Sequence of chain 1.A:
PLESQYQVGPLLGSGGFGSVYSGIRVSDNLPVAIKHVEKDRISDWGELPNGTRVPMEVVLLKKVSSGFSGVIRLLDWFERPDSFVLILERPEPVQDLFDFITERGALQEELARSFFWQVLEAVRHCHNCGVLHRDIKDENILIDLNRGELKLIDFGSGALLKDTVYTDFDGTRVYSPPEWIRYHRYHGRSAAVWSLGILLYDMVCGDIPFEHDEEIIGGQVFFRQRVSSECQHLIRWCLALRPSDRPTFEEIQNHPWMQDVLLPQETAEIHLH

This protein binds this small molecule.
Small molecule (SMILES): C[C@H](NC(=O)[C@@H](N)CCCN=C(N)N)C(=O)N[C@@H](CCCN=C(N)N)C(=O)N[C@@H](CCCN=C(N)N)C(=O)N[C@@H](CCCN=C(N)N)C(=O)N[C@@H](CC1=NC=NC1)CN1CCC[C@H]1C(=O)N[C@@H](CO)C(=O)NCC=O

Binding-site contacts:
Ligand atom NH1 contacts residue GLY238 of chain 1.A at 3.5 Å (h-bond).
Ligand atom CA contacts residue GLU171 of chain 1.A at 3.7 Å.
Ligand atom CE1 contacts residue GLU243 of chain 1.A at 3.5 Å.
Ligand atom N contacts residue GLU171 of chain 1.A at 3.0 Å (salt-bridge).
Ligand atom NH1 contacts residue ASP170 of chain 1.A at 3.6 Å.
Ligand atom NH2 contacts residue ASP170 of chain 1.A at 2.8 Å (salt-bridge).
Ligand atom NE contacts residue THR134 of chain 1.A at 2.9 Å (h-bond).
Ligand atom N contacts residue ASP202 of chain 1.A at 3.2 Å (salt-bridge).
Ligand atom NH1 contacts residue GOL1 of chain 1.D at 2.9 Å (h-bond).
Ligand atom CD contacts residue GLY238 of chain 1.A at 3.5 Å.
Ligand atom C contacts residue PHE130 of chain 1.A at 3.6 Å (hydrophobic).
Ligand atom CG contacts residue GLU171 of chain 1.A at 3.4 Å.
Ligand atom CG contacts residue VAL206 of chain 1.A at 3.5 Å (hydrophobic).
Ligand atom CD2 contacts residue GLU243 of chain 1.A at 3.6 Å.
Ligand atom CB contacts residue ASP202 of chain 1.A at 3.6 Å.
Ligand atom CZ contacts residue ASP170 of chain 1.A at 3.7 Å.
Ligand atom NH2 contacts residue PHE130 of chain 1.A at 3.0 Å (h-bond).
Ligand atom CB contacts residue ASP239 of chain 1.A at 3.5 Å.
Ligand atom OG contacts residue ASP167 of chain 1.A at 2.7 Å (salt-bridge).
Ligand atom OG contacts residue THR204 of chain 1.A at 3.6 Å (h-bond).
Ligand atom N contacts residue PHE130 of chain 1.A at 3.6 Å.
Ligand atom CG contacts residue PHE130 of chain 1.A at 3.6 Å (hydrophobic).
Ligand atom CZ contacts residue PHE130 of chain 1.A at 3.6 Å (hydrophobic).
Ligand atom ND1 contacts residue VAL206 of chain 1.A at 3.7 Å.
Ligand atom NH2 contacts residue ILE133 of chain 1.A at 3.6 Å.
Ligand atom CE1 contacts residue ILE240 of chain 1.A at 3.4 Å (hydrophobic).
Ligand atom N contacts residue GLY203 of chain 1.A at 3.0 Å (h-bond).
Ligand atom NH1 contacts residue GLU171 of chain 1.A at 3.1 Å (salt-bridge).
Ligand atom NH2 contacts residue ASP131 of chain 1.A at 3.1 Å (salt-bridge).
Ligand atom NH1 contacts residue ASP234 of chain 1.A at 2.9 Å (salt-bridge).
Ligand atom NE2 contacts residue GLU243 of chain 1.A at 2.7 Å (salt-bridge).
Ligand atom O contacts residue PHE130 of chain 1.A at 3.4 Å.
Ligand atom CG contacts residue ASP239 of chain 1.A at 3.7 Å.
Ligand atom CD contacts residue THR134 of chain 1.A at 3.7 Å.
Ligand atom CB contacts residue GLU171 of chain 1.A at 3.4 Å.
Ligand atom CD contacts residue GLU171 of chain 1.A at 3.4 Å.
Ligand atom CA contacts residue ASP239 of chain 1.A at 3.5 Å.
Ligand atom NH2 contacts residue ASP128 of chain 1.A at 2.8 Å (salt-bridge).
Ligand atom CB contacts residue THR204 of chain 1.A at 3.6 Å.
Ligand atom NH1 contacts residue ASP239 of chain 1.A at 3.0 Å (salt-bridge).